Binding-site contacts:
Ligand atom CG2 contacts residue PHE71 of chain 10.A at 4.0 Å (hydrophobic).
Ligand atom CD1 contacts residue THR349 of chain 10.A at 4.3 Å.

Sequence of chain 10.A:
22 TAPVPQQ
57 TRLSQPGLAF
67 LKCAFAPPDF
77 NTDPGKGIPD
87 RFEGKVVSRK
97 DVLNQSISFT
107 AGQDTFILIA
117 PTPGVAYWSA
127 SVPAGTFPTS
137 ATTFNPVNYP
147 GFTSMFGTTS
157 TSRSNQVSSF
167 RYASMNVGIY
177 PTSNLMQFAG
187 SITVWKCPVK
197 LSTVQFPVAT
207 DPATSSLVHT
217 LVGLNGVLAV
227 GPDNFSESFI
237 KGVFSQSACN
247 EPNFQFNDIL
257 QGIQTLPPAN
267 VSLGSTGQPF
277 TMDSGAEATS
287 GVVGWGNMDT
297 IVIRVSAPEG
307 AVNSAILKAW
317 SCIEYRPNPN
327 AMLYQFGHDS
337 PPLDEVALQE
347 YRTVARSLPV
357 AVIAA

The small molecule below binds the protein below.
Small molecule (SMILES): CC[C@H](C)[C@@H](C=O)NC(=O)[C@H](CO)NC(=O)[C@H](CCCCN)NC(=O)[C@@H](N)C(C)C